Sequence of chain 58.D:
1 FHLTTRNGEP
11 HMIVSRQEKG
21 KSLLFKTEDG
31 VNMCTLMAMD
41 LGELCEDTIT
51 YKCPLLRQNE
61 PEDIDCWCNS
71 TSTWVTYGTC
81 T

Binding-site contacts:
Ligand atom C5 contacts residue ASN75 of chain 58.C at 3.2 Å.
Ligand atom O6 contacts residue ASN75 of chain 58.C at 3.8 Å.
Ligand atom C4 contacts residue ASN75 of chain 58.C at 4.0 Å.
Ligand atom O4 contacts residue NAG1 of chain 58.T at 1.6 Å.
Ligand atom O3 contacts residue NAG1 of chain 58.T at 2.4 Å (h-bond).
Ligand atom C3 contacts residue ASN75 of chain 58.C at 3.5 Å.
Ligand atom C6 contacts residue CYS45 of chain 58.D at 4.4 Å (hydrophobic).
Ligand atom C1 contacts residue ASN75 of chain 58.C at 1.3 Å.
Ligand atom N2 contacts residue ASN75 of chain 58.C at 3.0 Å (h-bond).
Ligand atom C7 contacts residue ASN75 of chain 58.C at 2.8 Å.
Ligand atom C6 contacts residue THR48 of chain 58.D at 4.4 Å.
Ligand atom O6 contacts residue NAG1 of chain 58.T at 4.1 Å.
Ligand atom O6 contacts residue GLU46 of chain 58.D at 3.8 Å.
Ligand atom C6 contacts residue NAG1 of chain 58.T at 3.4 Å.
Ligand atom C3 contacts residue NAG1 of chain 58.T at 3.3 Å.
Ligand atom O7 contacts residue MET126 of chain 58.C at 3.1 Å.
Ligand atom O7 contacts residue ASN75 of chain 58.C at 3.2 Å (h-bond).
Ligand atom C2 contacts residue NAG1 of chain 58.T at 4.1 Å.
Ligand atom O5 contacts residue THR48 of chain 58.D at 4.0 Å.
Ligand atom C2 contacts residue ASN75 of chain 58.C at 2.6 Å.
Ligand atom C7 contacts residue MET126 of chain 58.C at 3.8 Å (hydrophobic).
Ligand atom C6 contacts residue ASN75 of chain 58.C at 3.8 Å.
Ligand atom C5 contacts residue NAG1 of chain 58.T at 3.7 Å.
Ligand atom C4 contacts residue NAG1 of chain 58.T at 2.9 Å.
Ligand atom O5 contacts residue ASN75 of chain 58.C at 2.1 Å (h-bond).
Ligand atom O6 contacts residue CYS45 of chain 58.D at 3.4 Å (h-bond).
Ligand atom C8 contacts residue PHE98 of chain 58.C at 3.6 Å (hydrophobic).
Ligand atom C8 contacts residue ASN75 of chain 58.C at 3.0 Å.
Ligand atom C8 contacts residue MET126 of chain 58.C at 3.7 Å (hydrophobic).
Ligand atom O6 contacts residue THR48 of chain 58.D at 4.0 Å.

Sequence of chain 58.C:
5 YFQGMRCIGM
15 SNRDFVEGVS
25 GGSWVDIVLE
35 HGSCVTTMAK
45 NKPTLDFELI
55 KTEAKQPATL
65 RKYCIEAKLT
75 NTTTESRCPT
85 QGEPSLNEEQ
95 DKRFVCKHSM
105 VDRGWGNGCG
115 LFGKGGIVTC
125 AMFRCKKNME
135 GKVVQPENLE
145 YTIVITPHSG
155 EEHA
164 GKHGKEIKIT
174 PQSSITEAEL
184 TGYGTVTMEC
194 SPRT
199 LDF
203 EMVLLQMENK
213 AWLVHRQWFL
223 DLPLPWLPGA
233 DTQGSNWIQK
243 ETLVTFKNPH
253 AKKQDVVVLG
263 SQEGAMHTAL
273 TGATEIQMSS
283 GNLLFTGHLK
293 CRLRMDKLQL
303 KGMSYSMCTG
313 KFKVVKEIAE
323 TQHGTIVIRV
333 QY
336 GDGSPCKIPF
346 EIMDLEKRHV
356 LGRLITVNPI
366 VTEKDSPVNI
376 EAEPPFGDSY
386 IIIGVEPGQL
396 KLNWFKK

This small molecule binds to this protein.
Small molecule (SMILES): CC(=O)N[C@@H]1[C@@H](O)[C@H](O)[C@@H](CO)O[C@H]1O